A small-molecule ligand and the protein it binds are described below.
Small molecule (SMILES): CC(=O)N[C@@H]1[C@@H](O)[C@H](O)[C@@H](CO)O[C@H]1O

Sequence of chain 1.B:
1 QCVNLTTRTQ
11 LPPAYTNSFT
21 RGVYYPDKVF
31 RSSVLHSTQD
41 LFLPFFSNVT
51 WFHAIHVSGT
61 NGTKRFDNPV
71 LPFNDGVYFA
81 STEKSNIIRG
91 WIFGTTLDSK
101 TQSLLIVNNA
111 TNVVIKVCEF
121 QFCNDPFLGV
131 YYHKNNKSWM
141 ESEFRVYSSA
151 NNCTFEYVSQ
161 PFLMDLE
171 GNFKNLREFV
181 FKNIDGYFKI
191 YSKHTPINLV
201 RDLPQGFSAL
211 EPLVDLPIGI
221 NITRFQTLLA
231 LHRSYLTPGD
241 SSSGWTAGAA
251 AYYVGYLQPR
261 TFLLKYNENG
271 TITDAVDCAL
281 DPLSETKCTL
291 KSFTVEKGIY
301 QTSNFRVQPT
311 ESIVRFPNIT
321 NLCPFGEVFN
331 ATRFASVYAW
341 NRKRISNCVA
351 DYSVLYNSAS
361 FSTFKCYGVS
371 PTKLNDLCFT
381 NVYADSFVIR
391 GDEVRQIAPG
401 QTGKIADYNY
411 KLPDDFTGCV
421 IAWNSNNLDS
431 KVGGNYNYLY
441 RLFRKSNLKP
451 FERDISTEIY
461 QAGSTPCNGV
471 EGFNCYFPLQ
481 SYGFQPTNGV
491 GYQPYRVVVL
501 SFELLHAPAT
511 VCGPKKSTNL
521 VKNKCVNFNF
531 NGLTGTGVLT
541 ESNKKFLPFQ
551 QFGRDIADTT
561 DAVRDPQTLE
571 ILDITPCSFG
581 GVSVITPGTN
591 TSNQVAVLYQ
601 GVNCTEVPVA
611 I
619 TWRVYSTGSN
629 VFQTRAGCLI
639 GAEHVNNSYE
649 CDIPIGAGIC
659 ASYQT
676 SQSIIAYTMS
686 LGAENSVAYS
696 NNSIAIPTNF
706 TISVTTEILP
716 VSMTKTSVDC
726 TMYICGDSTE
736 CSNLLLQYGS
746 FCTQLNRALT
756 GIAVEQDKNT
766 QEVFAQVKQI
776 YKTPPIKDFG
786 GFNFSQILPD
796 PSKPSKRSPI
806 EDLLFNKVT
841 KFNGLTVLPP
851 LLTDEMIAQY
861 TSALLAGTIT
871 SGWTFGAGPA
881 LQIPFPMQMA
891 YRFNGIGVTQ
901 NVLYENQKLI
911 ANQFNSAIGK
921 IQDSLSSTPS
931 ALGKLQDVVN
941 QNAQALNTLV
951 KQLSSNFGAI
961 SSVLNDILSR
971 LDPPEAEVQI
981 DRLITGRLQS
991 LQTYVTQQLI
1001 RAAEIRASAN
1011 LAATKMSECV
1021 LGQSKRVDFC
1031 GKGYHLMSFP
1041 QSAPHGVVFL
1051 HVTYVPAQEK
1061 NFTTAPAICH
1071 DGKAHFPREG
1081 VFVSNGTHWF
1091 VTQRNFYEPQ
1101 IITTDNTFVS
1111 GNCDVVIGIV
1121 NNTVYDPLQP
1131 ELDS

Binding-site contacts:
Ligand atom C7 contacts residue THR605 of chain 1.B at 4.2 Å.
Ligand atom C8 contacts residue THR605 of chain 1.B at 4.3 Å.
Ligand atom O7 contacts residue ASN603 of chain 1.B at 4.3 Å.
Ligand atom C3 contacts residue ASN603 of chain 1.B at 3.8 Å.
Ligand atom C1 contacts residue ASN603 of chain 1.B at 1.4 Å.
Ligand atom C4 contacts residue ASN603 of chain 1.B at 4.2 Å.
Ligand atom C2 contacts residue ASN603 of chain 1.B at 2.5 Å.
Ligand atom C7 contacts residue ASN603 of chain 1.B at 3.8 Å.
Ligand atom N2 contacts residue ASN603 of chain 1.B at 2.9 Å (h-bond).
Ligand atom C5 contacts residue ASN603 of chain 1.B at 3.7 Å.
Ligand atom O7 contacts residue THR605 of chain 1.B at 3.5 Å.
Ligand atom O5 contacts residue ASN603 of chain 1.B at 2.4 Å (h-bond).